The protein below binds the small molecule below.
Small molecule (SMILES): Nc1ncnc2c1c(F)cn2[C@@H]1O[C@H](CO)[C@@H](O)[C@H]1O

Sequence of chain 1.A:
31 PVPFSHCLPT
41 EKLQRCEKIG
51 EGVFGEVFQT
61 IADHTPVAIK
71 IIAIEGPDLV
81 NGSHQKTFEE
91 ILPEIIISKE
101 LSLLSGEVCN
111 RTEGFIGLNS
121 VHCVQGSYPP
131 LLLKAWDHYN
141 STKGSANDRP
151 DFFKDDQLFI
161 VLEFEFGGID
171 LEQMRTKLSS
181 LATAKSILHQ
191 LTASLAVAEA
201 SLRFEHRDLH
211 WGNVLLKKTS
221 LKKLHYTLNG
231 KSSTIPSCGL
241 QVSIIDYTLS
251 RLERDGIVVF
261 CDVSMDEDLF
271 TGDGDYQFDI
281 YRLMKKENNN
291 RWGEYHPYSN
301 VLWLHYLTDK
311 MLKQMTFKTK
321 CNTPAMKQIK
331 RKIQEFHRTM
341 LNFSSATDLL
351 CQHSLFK

Binding-site contacts:
Ligand atom C10 contacts residue LEU215 of chain 1.A at 3.9 Å (hydrophobic).
Ligand atom C8 contacts residue LEU215 of chain 1.A at 3.6 Å (hydrophobic).
Ligand atom C9 contacts residue LEU215 of chain 1.A at 3.5 Å (hydrophobic).
Ligand atom N2 contacts residue LEU215 of chain 1.A at 3.5 Å.
Ligand atom N3 contacts residue ILE49 of chain 1.A at 3.5 Å.
Ligand atom N2 contacts residue ALA68 of chain 1.A at 3.7 Å.
Ligand atom N2 contacts residue GLY167 of chain 1.A at 3.0 Å (h-bond).
Ligand atom N1 contacts residue PHE164 of chain 1.A at 3.6 Å.
Ligand atom N2 contacts residue PHE166 of chain 1.A at 3.8 Å.
Ligand atom C5 contacts residue ILE245 of chain 1.A at 3.5 Å (hydrophobic).
Ligand atom C9 contacts residue GLY168 of chain 1.A at 3.5 Å.
Ligand atom O2 contacts residue GLY212 of chain 1.A at 2.6 Å (h-bond).
Ligand atom F contacts residue PHE164 of chain 1.A at 3.9 Å.
Ligand atom N1 contacts residue ALA68 of chain 1.A at 3.5 Å.
Ligand atom C8 contacts residue ALA68 of chain 1.A at 3.5 Å (hydrophobic).
Ligand atom C8 contacts residue GLY167 of chain 1.A at 3.9 Å.
Ligand atom C2 contacts residue ILE245 of chain 1.A at 3.9 Å (hydrophobic).
Ligand atom C7 contacts residue ALA68 of chain 1.A at 3.9 Å (hydrophobic).
Ligand atom O1 contacts residue ASP170 of chain 1.A at 2.6 Å (salt-bridge).
Ligand atom C6 contacts residue ILE245 of chain 1.A at 3.6 Å (hydrophobic).
Ligand atom N3 contacts residue GLY168 of chain 1.A at 3.8 Å.
Ligand atom C contacts residue GLU51 of chain 1.A at 3.8 Å.
Ligand atom C3 contacts residue ASP170 of chain 1.A at 3.6 Å.
Ligand atom N contacts residue VAL57 of chain 1.A at 3.9 Å.
Ligand atom N1 contacts residue GLU165 of chain 1.A at 2.9 Å (salt-bridge).
Ligand atom O1 contacts residue GLN173 of chain 1.A at 3.9 Å.
Ligand atom N3 contacts residue LEU215 of chain 1.A at 3.8 Å.
Ligand atom C9 contacts residue PHE166 of chain 1.A at 3.7 Å (hydrophobic).
Ligand atom N2 contacts residue GLU165 of chain 1.A at 3.8 Å.
Ligand atom C2 contacts residue GLY212 of chain 1.A at 3.4 Å.
Ligand atom C8 contacts residue GLU165 of chain 1.A at 3.8 Å.
Ligand atom O contacts residue GLY50 of chain 1.A at 3.6 Å.
Ligand atom C5 contacts residue VAL57 of chain 1.A at 3.8 Å (hydrophobic).
Ligand atom N1 contacts residue ILE116 of chain 1.A at 3.7 Å.
Ligand atom O2 contacts residue ASP170 of chain 1.A at 3.4 Å (salt-bridge).
Ligand atom O contacts residue VAL57 of chain 1.A at 3.7 Å.
Ligand atom F contacts residue ILE245 of chain 1.A at 3.9 Å.
Ligand atom C7 contacts residue LEU215 of chain 1.A at 3.8 Å (hydrophobic).
Ligand atom C9 contacts residue GLY167 of chain 1.A at 3.7 Å.
Ligand atom O3 contacts residue PHE54 of chain 1.A at 3.7 Å.